Sequence of chain 1.Q:
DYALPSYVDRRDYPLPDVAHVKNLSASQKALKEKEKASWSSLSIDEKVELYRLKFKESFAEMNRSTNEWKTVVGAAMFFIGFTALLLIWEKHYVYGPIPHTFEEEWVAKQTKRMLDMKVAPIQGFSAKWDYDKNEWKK

Binding-site contacts:
Ligand atom C22 contacts residue TRP95 of chain 1.Q at 3.4 Å (hydrophobic).
Ligand atom O16 contacts residue TRP95 of chain 1.Q at 3.8 Å.
Ligand atom O61 contacts residue TYR99 of chain 1.Q at 3.8 Å.
Ligand atom C43 contacts residue LEU35 of chain 1.N at 3.8 Å (hydrophobic).
Ligand atom C10 contacts residue TYR35 of chain 1.Z at 3.4 Å (hydrophobic).
Ligand atom C5 contacts residue TYR35 of chain 1.Z at 3.8 Å (hydrophobic).
Ligand atom C25 contacts residue TRP95 of chain 1.Q at 3.9 Å (hydrophobic).
Ligand atom O16 contacts residue LEU28 of chain 1.Z at 3.9 Å.
Ligand atom C57 contacts residue TYR35 of chain 1.Z at 4.0 Å (hydrophobic).
Ligand atom C57 contacts residue TRP95 of chain 1.Q at 3.6 Å (hydrophobic).
Ligand atom C4 contacts residue TRP95 of chain 1.Q at 4.1 Å (hydrophobic).
Ligand atom C37 contacts residue ALA30 of chain 1.Z at 4.0 Å (hydrophobic).
Ligand atom O16 contacts residue LEU27 of chain 1.Z at 4.0 Å.
Ligand atom C34 contacts residue LEU27 of chain 1.Z at 4.0 Å (hydrophobic).
Ligand atom C1 contacts residue TRP32 of chain 1.Z at 3.6 Å (hydrophobic).
Ligand atom O16 contacts residue GLY31 of chain 1.Z at 3.7 Å.
Ligand atom C37 contacts residue LEU34 of chain 1.Z at 3.7 Å (hydrophobic).
Ligand atom C43 contacts residue PHE459 of chain 1.N at 3.7 Å (hydrophobic).
Ligand atom C25 contacts residue LEU92 of chain 1.Q at 3.8 Å (hydrophobic).
Ligand atom O49 contacts residue TRP32 of chain 1.Z at 3.6 Å (h-bond).
Ligand atom C19 contacts residue LEU27 of chain 1.Z at 3.4 Å (hydrophobic).
Ligand atom C40 contacts residue LEU462 of chain 1.N at 4.1 Å (hydrophobic).
Ligand atom O61 contacts residue TRP95 of chain 1.Q at 3.0 Å (h-bond).
Ligand atom C1 contacts residue LEU28 of chain 1.Z at 4.0 Å (hydrophobic).
Ligand atom C31 contacts residue TRP95 of chain 1.Q at 3.8 Å (hydrophobic).
Ligand atom C18 contacts residue LEU28 of chain 1.Z at 3.6 Å (hydrophobic).
Ligand atom O55 contacts residue TRP32 of chain 1.Z at 3.3 Å.
Ligand atom O6 contacts residue TYR35 of chain 1.Z at 2.9 Å (h-bond).
Ligand atom O1 contacts residue TYR35 of chain 1.Z at 3.0 Å.
Ligand atom C1 contacts residue GLY31 of chain 1.Z at 3.8 Å.
Ligand atom C11 contacts residue TYR35 of chain 1.Z at 3.9 Å (hydrophobic).
Ligand atom C6 contacts residue TRP95 of chain 1.Q at 4.0 Å (hydrophobic).
Ligand atom C9 contacts residue TYR35 of chain 1.Z at 4.0 Å (hydrophobic).
Ligand atom C28 contacts residue LEU27 of chain 1.Z at 3.6 Å (hydrophobic).
Ligand atom O49 contacts residue LEU28 of chain 1.Z at 3.0 Å (h-bond).
Ligand atom C34 contacts residue PHE459 of chain 1.N at 3.9 Å (hydrophobic).
Ligand atom O5 contacts residue TRP95 of chain 1.Q at 3.1 Å.
Ligand atom C28 contacts residue TRP95 of chain 1.Q at 4.1 Å (hydrophobic).
Ligand atom C3 contacts residue TYR35 of chain 1.Z at 4.1 Å (hydrophobic).
Ligand atom O3 contacts residue HIS36 of chain 1.Z at 3.7 Å.

The protein below binds the small molecule below.
Small molecule (SMILES): CCCCCCCCCCO[C@@H]1O[C@H](CO)[C@@H](O[C@H]2O[C@H](CO)[C@@H](O)[C@H](O)[C@H]2O)[C@H](O)[C@H]1O

Sequence of chain 1.Z:
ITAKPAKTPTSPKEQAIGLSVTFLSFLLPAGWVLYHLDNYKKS

Sequence of chain 1.Y:
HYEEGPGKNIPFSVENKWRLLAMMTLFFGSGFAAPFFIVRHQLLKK

Sequence of chain 1.N:
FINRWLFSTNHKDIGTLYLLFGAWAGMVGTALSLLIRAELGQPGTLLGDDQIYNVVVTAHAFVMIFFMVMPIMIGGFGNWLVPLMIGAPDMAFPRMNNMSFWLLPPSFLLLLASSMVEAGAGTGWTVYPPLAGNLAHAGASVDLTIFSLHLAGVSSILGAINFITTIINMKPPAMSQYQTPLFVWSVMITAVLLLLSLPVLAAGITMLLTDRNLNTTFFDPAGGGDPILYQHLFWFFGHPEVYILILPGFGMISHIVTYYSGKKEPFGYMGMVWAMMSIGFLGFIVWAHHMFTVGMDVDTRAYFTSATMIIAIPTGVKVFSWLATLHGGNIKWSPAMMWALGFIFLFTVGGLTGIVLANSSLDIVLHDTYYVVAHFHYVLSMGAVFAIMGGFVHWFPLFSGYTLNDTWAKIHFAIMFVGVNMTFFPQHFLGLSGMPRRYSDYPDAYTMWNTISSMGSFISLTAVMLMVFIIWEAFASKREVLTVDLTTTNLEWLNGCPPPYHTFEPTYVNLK